A small-molecule ligand and the protein it binds are described below.
Small molecule (SMILES): OC[C@H]1O[C@H](O[C@H]2[C@H](O)[C@@H](O)[C@H](OCCCCCC3CCCCC3)O[C@@H]2CO)[C@H](O)[C@@H](O)[C@@H]1O

Binding-site contacts:
Ligand atom C1 contacts residue LEU20 of chain 1.A at 4.3 Å (hydrophobic).
Ligand atom C8 contacts residue PHE201 of chain 1.A at 4.2 Å (hydrophobic).
Ligand atom C3 contacts residue LEU21 of chain 1.A at 4.5 Å (hydrophobic).
Ligand atom C11 contacts residue LEU205 of chain 1.A at 4.4 Å (hydrophobic).
Ligand atom C8 contacts residue LEU24 of chain 1.A at 4.0 Å (hydrophobic).
Ligand atom C9 contacts residue LEU197 of chain 1.A at 4.0 Å (hydrophobic).
Ligand atom C11 contacts residue PHE204 of chain 1.A at 3.8 Å (hydrophobic).
Ligand atom C4 contacts residue PHE204 of chain 1.A at 4.1 Å (hydrophobic).
Ligand atom C7 contacts residue LEU24 of chain 1.A at 4.3 Å (hydrophobic).
Ligand atom C10 contacts residue LEU197 of chain 1.A at 3.9 Å (hydrophobic).
Ligand atom C10 contacts residue LEU205 of chain 1.A at 4.0 Å (hydrophobic).
Ligand atom C7 contacts residue PHE201 of chain 1.A at 4.4 Å (hydrophobic).
Ligand atom O12 contacts residue PHE204 of chain 1.A at 4.4 Å.
Ligand atom C5 contacts residue PHE204 of chain 1.A at 4.3 Å (hydrophobic).
Ligand atom C6 contacts residue PHE201 of chain 1.A at 3.9 Å (hydrophobic).
Ligand atom C3 contacts residue PHE201 of chain 1.A at 4.5 Å (hydrophobic).
Ligand atom C11 contacts residue PHE201 of chain 1.A at 4.5 Å (hydrophobic).
Ligand atom C10 contacts residue PHE201 of chain 1.A at 4.3 Å (hydrophobic).
Ligand atom C4 contacts residue PHE201 of chain 1.A at 3.7 Å (hydrophobic).
Ligand atom C2 contacts residue PHE204 of chain 1.A at 4.0 Å (hydrophobic).

Sequence of chain 1.A:
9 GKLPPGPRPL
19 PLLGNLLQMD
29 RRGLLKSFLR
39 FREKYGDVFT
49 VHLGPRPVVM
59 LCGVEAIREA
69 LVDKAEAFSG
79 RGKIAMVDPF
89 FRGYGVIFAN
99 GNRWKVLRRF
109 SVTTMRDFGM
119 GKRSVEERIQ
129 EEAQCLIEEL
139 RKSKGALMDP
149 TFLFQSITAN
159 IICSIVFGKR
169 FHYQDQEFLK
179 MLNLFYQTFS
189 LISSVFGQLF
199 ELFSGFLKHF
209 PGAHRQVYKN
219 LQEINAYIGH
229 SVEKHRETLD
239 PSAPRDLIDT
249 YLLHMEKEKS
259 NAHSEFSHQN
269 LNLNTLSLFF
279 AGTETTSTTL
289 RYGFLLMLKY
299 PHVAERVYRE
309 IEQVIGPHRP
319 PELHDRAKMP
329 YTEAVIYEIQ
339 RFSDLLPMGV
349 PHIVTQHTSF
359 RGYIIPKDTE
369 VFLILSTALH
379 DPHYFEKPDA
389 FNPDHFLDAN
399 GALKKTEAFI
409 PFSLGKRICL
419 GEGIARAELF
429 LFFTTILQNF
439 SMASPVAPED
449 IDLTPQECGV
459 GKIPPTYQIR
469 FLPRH